A small-molecule ligand and the protein it binds are described below.
Small molecule (SMILES): CC(=O)N[C@H]1[C@H](O[C@H]2[C@H](O)[C@@H](NC(C)=O)CO[C@@H]2CO)O[C@H](CO)[C@@H](O[C@@H]2O[C@H](CO)[C@@H](O)[C@H](O[C@H]3O[C@H](CO)[C@@H](O)[C@H](O)[C@@H]3O)[C@@H]2O)[C@@H]1O

Sequence of chain 1.D:
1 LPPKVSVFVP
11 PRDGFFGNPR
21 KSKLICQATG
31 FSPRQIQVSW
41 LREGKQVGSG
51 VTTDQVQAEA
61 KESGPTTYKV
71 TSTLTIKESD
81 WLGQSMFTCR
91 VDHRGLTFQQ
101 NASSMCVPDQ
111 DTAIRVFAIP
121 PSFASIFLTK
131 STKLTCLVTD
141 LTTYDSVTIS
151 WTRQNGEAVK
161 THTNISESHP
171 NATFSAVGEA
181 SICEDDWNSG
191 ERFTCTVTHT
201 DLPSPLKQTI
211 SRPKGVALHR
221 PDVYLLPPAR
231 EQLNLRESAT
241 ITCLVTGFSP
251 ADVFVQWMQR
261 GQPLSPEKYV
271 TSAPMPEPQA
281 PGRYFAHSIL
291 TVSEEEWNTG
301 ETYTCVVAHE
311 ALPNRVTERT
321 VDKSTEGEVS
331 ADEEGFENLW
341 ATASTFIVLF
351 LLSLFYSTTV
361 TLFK

Binding-site contacts:
Ligand atom O7 contacts residue LEU137 of chain 1.D at 3.3 Å.
Ligand atom C7 contacts residue LEU137 of chain 1.D at 4.3 Å (hydrophobic).
Ligand atom C2 contacts residue ASN171 of chain 1.D at 2.5 Å.
Ligand atom C8 contacts residue ASN171 of chain 1.D at 4.4 Å.
Ligand atom C3 contacts residue ASN171 of chain 1.D at 3.8 Å.
Ligand atom O5 contacts residue ASN171 of chain 1.D at 2.5 Å (h-bond).
Ligand atom C4 contacts residue ASN171 of chain 1.D at 4.3 Å.
Ligand atom C7 contacts residue ASN171 of chain 1.D at 3.5 Å.
Ligand atom O6 contacts residue PRO170 of chain 1.D at 3.4 Å.
Ligand atom O7 contacts residue ASN171 of chain 1.D at 3.9 Å.
Ligand atom O5 contacts residue LEU137 of chain 1.D at 4.2 Å.
Ligand atom N2 contacts residue ASN171 of chain 1.D at 2.8 Å (h-bond).
Ligand atom O7 contacts residue THR139 of chain 1.D at 3.9 Å.
Ligand atom C1 contacts residue ASN171 of chain 1.D at 1.4 Å.
Ligand atom O3 contacts residue LEU137 of chain 1.D at 3.3 Å.
Ligand atom C5 contacts residue ASN171 of chain 1.D at 3.7 Å.